Sequence of chain 1.A:
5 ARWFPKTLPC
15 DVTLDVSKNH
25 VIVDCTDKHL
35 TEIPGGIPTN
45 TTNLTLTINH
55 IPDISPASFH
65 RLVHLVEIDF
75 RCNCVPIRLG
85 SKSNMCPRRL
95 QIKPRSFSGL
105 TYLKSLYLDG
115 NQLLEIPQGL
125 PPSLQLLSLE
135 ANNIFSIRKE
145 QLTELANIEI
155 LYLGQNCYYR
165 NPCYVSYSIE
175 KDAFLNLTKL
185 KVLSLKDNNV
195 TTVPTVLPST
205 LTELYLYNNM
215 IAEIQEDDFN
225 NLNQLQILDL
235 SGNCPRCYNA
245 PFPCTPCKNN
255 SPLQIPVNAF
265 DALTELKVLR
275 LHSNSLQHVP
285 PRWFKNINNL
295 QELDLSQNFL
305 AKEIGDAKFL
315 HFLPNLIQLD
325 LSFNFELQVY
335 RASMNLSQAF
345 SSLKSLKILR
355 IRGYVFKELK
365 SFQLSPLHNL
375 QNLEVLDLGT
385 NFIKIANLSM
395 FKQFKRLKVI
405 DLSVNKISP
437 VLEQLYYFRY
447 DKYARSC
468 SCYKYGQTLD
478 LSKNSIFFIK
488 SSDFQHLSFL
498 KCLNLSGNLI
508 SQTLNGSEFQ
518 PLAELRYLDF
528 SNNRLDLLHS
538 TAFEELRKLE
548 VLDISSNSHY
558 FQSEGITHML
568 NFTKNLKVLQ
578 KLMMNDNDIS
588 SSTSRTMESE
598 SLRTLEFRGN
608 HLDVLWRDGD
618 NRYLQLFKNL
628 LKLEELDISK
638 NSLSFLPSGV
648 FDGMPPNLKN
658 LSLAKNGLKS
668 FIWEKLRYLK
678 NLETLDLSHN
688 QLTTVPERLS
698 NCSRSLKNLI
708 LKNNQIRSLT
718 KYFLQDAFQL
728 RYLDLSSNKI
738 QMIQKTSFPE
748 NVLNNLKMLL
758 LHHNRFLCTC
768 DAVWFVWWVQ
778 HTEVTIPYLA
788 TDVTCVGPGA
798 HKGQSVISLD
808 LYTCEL

A small-molecule ligand and the protein it binds are described below.
Small molecule (SMILES): CC(=O)N[C@@H]1[C@@H](O)[C@H](O)[C@@H](CO)O[C@H]1O

Binding-site contacts:
Ligand atom O6 contacts residue SER393 of chain 1.A at 3.4 Å.
Ligand atom N2 contacts residue ASN391 of chain 1.A at 2.9 Å (h-bond).
Ligand atom C5 contacts residue SER393 of chain 1.A at 3.9 Å.
Ligand atom C4 contacts residue ASN391 of chain 1.A at 4.2 Å.
Ligand atom C3 contacts residue ASN391 of chain 1.A at 3.8 Å.
Ligand atom C2 contacts residue ASN391 of chain 1.A at 2.5 Å.
Ligand atom C1 contacts residue ASN391 of chain 1.A at 1.4 Å.
Ligand atom C5 contacts residue ASN391 of chain 1.A at 3.6 Å.
Ligand atom C1 contacts residue SER393 of chain 1.A at 4.1 Å.
Ligand atom O4 contacts residue HIS493 of chain 1.A at 4.2 Å.
Ligand atom C7 contacts residue ASN391 of chain 1.A at 3.4 Å.
Ligand atom O5 contacts residue SER393 of chain 1.A at 3.8 Å.
Ligand atom C6 contacts residue LYS396 of chain 1.A at 3.2 Å.
Ligand atom O7 contacts residue ASN391 of chain 1.A at 3.5 Å (h-bond).
Ligand atom O5 contacts residue ASN391 of chain 1.A at 2.3 Å (h-bond).
Ligand atom O6 contacts residue LYS396 of chain 1.A at 2.5 Å (salt-bridge).
Ligand atom C6 contacts residue HIS493 of chain 1.A at 4.3 Å.
Ligand atom O6 contacts residue HIS493 of chain 1.A at 3.7 Å.
Ligand atom C6 contacts residue SER393 of chain 1.A at 4.2 Å.